A small-molecule ligand and the protein it binds are described below.
Small molecule (SMILES): Nc1ncnc2c1ncn2[C@@H]1O[C@H](COP(=O)(O)OP(=O)(O)OP(O)(O)=S)[C@@H](O)[C@H]1O

Binding-site contacts:
Ligand atom O3G contacts residue LYS251 of chain 1.C at 3.6 Å (salt-bridge).
Ligand atom N6 contacts residue ILE380 of chain 1.C at 3.4 Å.
Ligand atom O2A contacts residue GLY250 of chain 1.C at 3.3 Å.
Ligand atom C5' contacts residue GLY248 of chain 1.C at 3.8 Å.
Ligand atom O2A contacts residue LEU253 of chain 1.C at 3.7 Å.
Ligand atom O3G contacts residue MG1 of chain 1.T at 3.9 Å.
Ligand atom N1 contacts residue ILE206 of chain 1.C at 3.9 Å.
Ligand atom N6 contacts residue GLY207 of chain 1.C at 3.2 Å (h-bond).
Ligand atom O3G contacts residue ASN348 of chain 1.C at 3.4 Å (h-bond).
Ligand atom N7 contacts residue THR249 of chain 1.C at 3.5 Å (h-bond).
Ligand atom PB contacts residue GLY248 of chain 1.C at 3.7 Å.
Ligand atom C2 contacts residue LEU253 of chain 1.C at 3.6 Å (hydrophobic).
Ligand atom O2B contacts residue THR252 of chain 1.C at 3.4 Å (h-bond).
Ligand atom O2G contacts residue MG1 of chain 1.T at 2.1 Å.
Ligand atom O2B contacts residue LYS251 of chain 1.C at 3.7 Å.
Ligand atom O1B contacts residue GLY248 of chain 1.C at 3.2 Å (h-bond).
Ligand atom O3A contacts residue GLY250 of chain 1.C at 3.1 Å (h-bond).
Ligand atom O1B contacts residue THR249 of chain 1.C at 2.9 Å (h-bond).
Ligand atom N7 contacts residue GLY248 of chain 1.C at 3.5 Å (h-bond).
Ligand atom C6 contacts residue ILE380 of chain 1.C at 3.5 Å (hydrophobic).
Ligand atom C8 contacts residue GLY248 of chain 1.C at 3.2 Å.
Ligand atom O2' contacts residue LEU253 of chain 1.C at 3.9 Å.
Ligand atom O3A contacts residue GLY248 of chain 1.C at 3.6 Å.
Ligand atom N3 contacts residue LEU253 of chain 1.C at 3.5 Å.
Ligand atom PB contacts residue THR249 of chain 1.C at 3.9 Å.
Ligand atom O4' contacts residue ALA409 of chain 1.C at 3.5 Å.
Ligand atom N7 contacts residue GLY408 of chain 1.C at 3.5 Å.
Ligand atom N1 contacts residue GLY207 of chain 1.C at 3.6 Å.
Ligand atom N1 contacts residue ILE380 of chain 1.C at 3.3 Å.
Ligand atom C8 contacts residue GLY408 of chain 1.C at 3.5 Å.
Ligand atom PB contacts residue GLY250 of chain 1.C at 3.5 Å.
Ligand atom O2A contacts residue THR252 of chain 1.C at 3.6 Å.
Ligand atom N6 contacts residue THR249 of chain 1.C at 3.9 Å.
Ligand atom O2B contacts residue MG1 of chain 1.T at 3.4 Å.
Ligand atom C8 contacts residue ALA409 of chain 1.C at 3.5 Å (hydrophobic).
Ligand atom PG contacts residue MG1 of chain 1.T at 3.5 Å.
Ligand atom C2 contacts residue ASP205 of chain 1.C at 3.3 Å.
Ligand atom O1B contacts residue GLY250 of chain 1.C at 2.8 Å (h-bond).
Ligand atom O1B contacts residue LYS251 of chain 1.C at 3.2 Å (salt-bridge).
Ligand atom O3B contacts residue GLY248 of chain 1.C at 3.1 Å (h-bond).

Sequence of chain 1.B:
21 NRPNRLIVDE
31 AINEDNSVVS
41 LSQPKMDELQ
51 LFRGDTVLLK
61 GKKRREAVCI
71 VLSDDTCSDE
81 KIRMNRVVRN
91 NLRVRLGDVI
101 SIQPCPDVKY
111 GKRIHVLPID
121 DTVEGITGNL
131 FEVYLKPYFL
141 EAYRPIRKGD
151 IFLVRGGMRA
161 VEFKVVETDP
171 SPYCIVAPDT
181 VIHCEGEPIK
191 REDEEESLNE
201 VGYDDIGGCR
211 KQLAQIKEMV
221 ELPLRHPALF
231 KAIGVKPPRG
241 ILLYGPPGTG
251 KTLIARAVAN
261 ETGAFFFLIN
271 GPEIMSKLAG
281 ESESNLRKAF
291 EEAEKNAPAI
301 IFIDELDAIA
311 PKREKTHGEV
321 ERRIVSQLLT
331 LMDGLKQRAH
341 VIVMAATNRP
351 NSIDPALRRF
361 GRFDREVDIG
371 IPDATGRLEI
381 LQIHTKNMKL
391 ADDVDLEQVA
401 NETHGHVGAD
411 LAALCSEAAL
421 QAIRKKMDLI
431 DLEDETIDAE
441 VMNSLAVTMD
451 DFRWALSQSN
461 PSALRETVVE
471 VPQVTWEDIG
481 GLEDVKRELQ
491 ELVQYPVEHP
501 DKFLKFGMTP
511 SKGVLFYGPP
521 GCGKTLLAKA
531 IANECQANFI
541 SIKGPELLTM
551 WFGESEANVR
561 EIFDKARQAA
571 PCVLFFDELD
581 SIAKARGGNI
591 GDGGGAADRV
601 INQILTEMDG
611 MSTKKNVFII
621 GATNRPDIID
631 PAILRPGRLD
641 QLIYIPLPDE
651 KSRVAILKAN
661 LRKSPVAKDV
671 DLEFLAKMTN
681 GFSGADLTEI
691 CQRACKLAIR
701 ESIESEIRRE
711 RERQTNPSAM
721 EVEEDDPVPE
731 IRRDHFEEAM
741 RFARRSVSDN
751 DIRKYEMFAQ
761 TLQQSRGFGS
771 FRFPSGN

Sequence of chain 1.C:
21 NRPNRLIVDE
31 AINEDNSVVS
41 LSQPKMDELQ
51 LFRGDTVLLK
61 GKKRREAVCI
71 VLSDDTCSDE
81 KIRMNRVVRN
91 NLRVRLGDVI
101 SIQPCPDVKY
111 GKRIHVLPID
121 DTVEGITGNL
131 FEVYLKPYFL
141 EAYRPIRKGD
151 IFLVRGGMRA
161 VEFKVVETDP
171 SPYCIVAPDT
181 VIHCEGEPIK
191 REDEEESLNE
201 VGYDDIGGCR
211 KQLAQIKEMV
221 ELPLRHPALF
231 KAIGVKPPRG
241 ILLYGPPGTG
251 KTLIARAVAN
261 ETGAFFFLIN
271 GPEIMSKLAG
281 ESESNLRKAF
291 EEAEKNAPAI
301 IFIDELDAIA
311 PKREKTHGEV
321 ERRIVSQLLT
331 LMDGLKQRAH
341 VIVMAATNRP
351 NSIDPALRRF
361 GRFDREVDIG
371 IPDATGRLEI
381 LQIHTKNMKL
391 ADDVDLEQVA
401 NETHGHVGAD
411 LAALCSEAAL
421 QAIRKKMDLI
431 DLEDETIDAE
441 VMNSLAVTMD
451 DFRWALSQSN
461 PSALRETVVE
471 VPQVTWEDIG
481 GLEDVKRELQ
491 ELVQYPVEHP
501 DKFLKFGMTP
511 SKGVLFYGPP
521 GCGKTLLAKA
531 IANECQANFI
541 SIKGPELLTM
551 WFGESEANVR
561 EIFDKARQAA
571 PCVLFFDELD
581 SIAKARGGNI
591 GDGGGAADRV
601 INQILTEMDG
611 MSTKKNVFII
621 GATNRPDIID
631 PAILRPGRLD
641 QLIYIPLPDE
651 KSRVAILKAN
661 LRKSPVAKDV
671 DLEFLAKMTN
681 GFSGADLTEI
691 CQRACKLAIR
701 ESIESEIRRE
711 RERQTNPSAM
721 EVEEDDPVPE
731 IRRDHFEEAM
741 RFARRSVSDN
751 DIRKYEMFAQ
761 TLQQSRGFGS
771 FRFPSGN